Sequence of chain 3.A:
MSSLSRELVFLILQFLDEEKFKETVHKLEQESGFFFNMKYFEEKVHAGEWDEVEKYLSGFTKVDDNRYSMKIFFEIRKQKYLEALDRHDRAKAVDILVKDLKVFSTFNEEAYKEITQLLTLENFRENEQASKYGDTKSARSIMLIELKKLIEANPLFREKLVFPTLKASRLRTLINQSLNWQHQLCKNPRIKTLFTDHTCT

Binding-site contacts:
Ligand atom CG contacts residue PHE74 of chain 3.A at 4.0 Å (hydrophobic).
Ligand atom CG contacts residue LYS71 of chain 3.A at 4.3 Å.
Ligand atom O contacts residue LYS71 of chain 3.A at 2.8 Å (salt-bridge).
Ligand atom N contacts residue ASN108 of chain 3.A at 3.9 Å.
Ligand atom CD2 contacts residue TYR68 of chain 3.A at 4.1 Å (hydrophobic).
Ligand atom CG2 contacts residue ARG67 of chain 3.A at 3.3 Å.
Ligand atom CD1 contacts residue GLU146 of chain 3.A at 4.1 Å.
Ligand atom CD1 contacts residue LYS149 of chain 3.A at 4.3 Å.
Ligand atom CB contacts residue ARG67 of chain 3.A at 4.3 Å.
Ligand atom N contacts residue ALA111 of chain 3.A at 3.3 Å.
Ligand atom C contacts residue LYS71 of chain 3.A at 4.4 Å.
Ligand atom CG contacts residue LEU150 of chain 3.A at 4.0 Å (hydrophobic).
Ligand atom N contacts residue ALA111 of chain 3.A at 3.5 Å.
Ligand atom CB contacts residue LYS71 of chain 3.A at 4.0 Å.
Ligand atom CA contacts residue ASN108 of chain 3.A at 3.6 Å.
Ligand atom CA contacts residue ALA111 of chain 3.A at 3.6 Å (hydrophobic).
Ligand atom O contacts residue LYS71 of chain 3.A at 3.8 Å.
Ligand atom O contacts residue ASN108 of chain 3.A at 3.3 Å (h-bond).
Ligand atom N contacts residue ASN108 of chain 3.A at 3.5 Å (h-bond).
Ligand atom CZ contacts residue LYS71 of chain 3.A at 3.7 Å.
Ligand atom CE1 contacts residue LYS71 of chain 3.A at 3.1 Å.
Ligand atom CA contacts residue LYS71 of chain 3.A at 3.8 Å.
Ligand atom C contacts residue ASN108 of chain 3.A at 3.4 Å.
Ligand atom CG2 contacts residue LYS71 of chain 3.A at 3.9 Å.
Ligand atom C contacts residue LYS71 of chain 3.A at 4.0 Å.
Ligand atom O contacts residue PHE74 of chain 3.A at 3.9 Å.
Ligand atom CA contacts residue ASN108 of chain 3.A at 4.2 Å.
Ligand atom N contacts residue LYS71 of chain 3.A at 3.9 Å.
Ligand atom OH contacts residue LYS71 of chain 3.A at 4.2 Å.
Ligand atom CD2 contacts residue ALA153 of chain 3.A at 3.7 Å (hydrophobic).
Ligand atom CD1 contacts residue TYR68 of chain 3.A at 4.0 Å (hydrophobic).
Ligand atom CD1 contacts residue ARG67 of chain 3.A at 3.7 Å.
Ligand atom ND2 contacts residue PHE74 of chain 3.A at 3.8 Å.
Ligand atom CD1 contacts residue LYS71 of chain 3.A at 3.5 Å.
Ligand atom CB contacts residue PHE74 of chain 3.A at 3.6 Å (hydrophobic).
Ligand atom C contacts residue ALA111 of chain 3.A at 3.9 Å (hydrophobic).
Ligand atom CD2 contacts residue LYS149 of chain 3.A at 3.6 Å.
Ligand atom ND2 contacts residue LYS71 of chain 3.A at 4.2 Å.
Ligand atom CD2 contacts residue LEU150 of chain 3.A at 3.6 Å (hydrophobic).
Ligand atom OD1 contacts residue PHE104 of chain 3.A at 4.3 Å.

A protein and the small-molecule ligand that binds it are described below.
Small molecule (SMILES): CC[C@H](C)[C@H](NC(=O)[C@H](C)NC(=O)[C@H](CC(N)=O)NC(=O)[C@@H](N)CC(=O)O)C(=O)N[C@@H](Cc1ccc(O)cc1)C(=O)N[C@@H](CC(C)C)C(=O)N[C@H](C=O)CC(=O)O